Sequence of chain 59.A:
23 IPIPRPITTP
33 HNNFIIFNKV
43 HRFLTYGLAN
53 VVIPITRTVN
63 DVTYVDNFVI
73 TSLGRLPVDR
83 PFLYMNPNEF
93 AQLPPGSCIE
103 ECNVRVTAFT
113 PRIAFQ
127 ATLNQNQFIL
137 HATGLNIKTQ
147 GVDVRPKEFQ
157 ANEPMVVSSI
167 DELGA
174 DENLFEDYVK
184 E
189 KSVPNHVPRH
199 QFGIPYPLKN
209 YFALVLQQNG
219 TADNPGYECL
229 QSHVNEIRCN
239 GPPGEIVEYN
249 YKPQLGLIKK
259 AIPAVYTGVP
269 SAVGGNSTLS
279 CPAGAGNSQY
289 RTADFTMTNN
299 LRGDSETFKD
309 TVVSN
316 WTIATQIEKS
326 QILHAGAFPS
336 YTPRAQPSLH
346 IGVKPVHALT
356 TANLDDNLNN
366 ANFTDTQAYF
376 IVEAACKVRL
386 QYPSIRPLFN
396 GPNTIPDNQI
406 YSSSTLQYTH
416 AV

Binding-site contacts:
Ligand atom C6 contacts residue PHE333 of chain 59.A at 3.7 Å (hydrophobic).
Ligand atom C1' contacts residue PHE333 of chain 59.A at 3.1 Å (hydrophobic).
Ligand atom C2 contacts residue PRO334 of chain 59.A at 3.7 Å (hydrophobic).
Ligand atom C4 contacts residue PRO334 of chain 59.A at 3.6 Å (hydrophobic).
Ligand atom O5' contacts residue PHE333 of chain 59.A at 3.8 Å.
Ligand atom O4 contacts residue ALA259 of chain 59.A at 3.2 Å.
Ligand atom C2' contacts residue PHE333 of chain 59.A at 2.9 Å (hydrophobic).
Ligand atom P contacts residue PHE333 of chain 59.A at 3.8 Å.
Ligand atom C6 contacts residue GLY98 of chain 59.A at 4.1 Å.
Ligand atom C1' contacts residue LEU328 of chain 59.A at 3.9 Å (hydrophobic).
Ligand atom O3' contacts residue PHE333 of chain 59.A at 3.5 Å.
Ligand atom O4' contacts residue GLN252 of chain 59.A at 3.9 Å.
Ligand atom C5' contacts residue PHE333 of chain 59.A at 3.2 Å (hydrophobic).
Ligand atom C3' contacts residue PHE333 of chain 59.A at 3.8 Å (hydrophobic).
Ligand atom O4 contacts residue PRO334 of chain 59.A at 3.7 Å.
Ligand atom C7 contacts residue TYR336 of chain 59.A at 3.6 Å (hydrophobic).
Ligand atom OP2 contacts residue GLN252 of chain 59.A at 4.1 Å.
Ligand atom N3 contacts residue PRO334 of chain 59.A at 3.5 Å.
Ligand atom C4' contacts residue GLN252 of chain 59.A at 3.5 Å.
Ligand atom N3 contacts residue LEU328 of chain 59.A at 3.9 Å.
Ligand atom C4' contacts residue LEU328 of chain 59.A at 4.1 Å (hydrophobic).
Ligand atom O5' contacts residue GLN252 of chain 59.A at 3.1 Å (h-bond).
Ligand atom C2' contacts residue LEU328 of chain 59.A at 3.7 Å (hydrophobic).
Ligand atom O2 contacts residue PRO334 of chain 59.A at 3.8 Å.
Ligand atom N1 contacts residue LEU328 of chain 59.A at 3.8 Å.
Ligand atom OP2 contacts residue ARG391 of chain 59.A at 3.9 Å.
Ligand atom C5' contacts residue GLN252 of chain 59.A at 3.4 Å.
Ligand atom C4 contacts residue GLY98 of chain 59.A at 3.2 Å.
Ligand atom OP1 contacts residue GLN252 of chain 59.A at 3.7 Å.
Ligand atom N1 contacts residue PHE333 of chain 59.A at 3.8 Å.
Ligand atom O4' contacts residue PRO334 of chain 59.A at 4.0 Å.
Ligand atom O2 contacts residue LEU328 of chain 59.A at 2.2 Å.
Ligand atom O5' contacts residue LEU328 of chain 59.A at 3.6 Å.
Ligand atom C2 contacts residue LEU328 of chain 59.A at 3.0 Å (hydrophobic).
Ligand atom O4 contacts residue GLY98 of chain 59.A at 2.8 Å (h-bond).
Ligand atom OP2 contacts residue PHE333 of chain 59.A at 3.3 Å.
Ligand atom C5 contacts residue GLY98 of chain 59.A at 2.9 Å.
Ligand atom OP1 contacts residue ARG391 of chain 59.A at 3.8 Å.
Ligand atom OP2 contacts residue GLU102 of chain 59.A at 3.5 Å (salt-bridge).
Ligand atom O4' contacts residue LEU328 of chain 59.A at 3.0 Å.

A protein and the small-molecule ligand that binds it are described below.
Small molecule (SMILES): Cc1cn([C@H]2C[C@H](O[P](=O)(O)OC[C@H]3O[C@@H](n4cc(C)c(=O)[nH]c4=O)C[C@@H]3O)[C@@H](CO[P](=O)(O)O[C@H]3C[C@H](n4ccc(=O)[nH]c4=O)O[C@@H]3COP(=O)=O)O2)c(=O)[nH]c1=O